The small molecule below binds the protein below.
Small molecule (SMILES): CNC(=O)c1cccc(CN2[C@H](COc3ccccc3)[C@H](O)[C@@H](O)[C@@H](COc3ccccc3)N(Cc3ccccc3)S2(=O)=O)c1

Sequence of chain 1.A:
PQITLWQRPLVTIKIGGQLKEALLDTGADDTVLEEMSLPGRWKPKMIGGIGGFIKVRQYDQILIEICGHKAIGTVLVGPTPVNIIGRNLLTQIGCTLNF

Sequence of chain 1.B:
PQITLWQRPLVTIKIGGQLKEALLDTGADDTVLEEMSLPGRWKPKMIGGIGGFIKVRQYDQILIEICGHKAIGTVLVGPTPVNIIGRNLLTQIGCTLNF

Binding-site contacts:
Ligand atom C20 contacts residue ASP30 of chain 1.B at 3.3 Å.
Ligand atom C25 contacts residue GLY49 of chain 1.B at 3.6 Å.
Ligand atom C25 contacts residue ILE50 of chain 1.B at 3.6 Å (hydrophobic).
Ligand atom C05 contacts residue ASP25 of chain 1.B at 3.1 Å.
Ligand atom O52 contacts residue ASP30 of chain 1.A at 2.9 Å (salt-bridge).
Ligand atom O31 contacts residue ASP25 of chain 1.A at 2.8 Å (salt-bridge).
Ligand atom C12 contacts residue ALA28 of chain 1.A at 3.6 Å (hydrophobic).
Ligand atom C37 contacts residue ARG8 of chain 1.B at 3.6 Å.
Ligand atom O15 contacts residue ILE50 of chain 1.A at 2.9 Å (h-bond).
Ligand atom C35 contacts residue GLY27 of chain 1.A at 3.5 Å.
Ligand atom O30 contacts residue ASP25 of chain 1.B at 2.8 Å (salt-bridge).
Ligand atom C12 contacts residue ASP30 of chain 1.A at 3.6 Å.
Ligand atom C27 contacts residue VAL82 of chain 1.A at 3.5 Å (hydrophobic).
Ligand atom C29 contacts residue GLY27 of chain 1.B at 3.6 Å.
Ligand atom O31 contacts residue ASP25 of chain 1.B at 2.6 Å (salt-bridge).
Ligand atom C17 contacts residue ILE50 of chain 1.A at 3.7 Å (hydrophobic).
Ligand atom C21 contacts residue VAL32 of chain 1.B at 3.5 Å (hydrophobic).
Ligand atom C32 contacts residue ILE84 of chain 1.B at 3.7 Å (hydrophobic).
Ligand atom O52 contacts residue ASP29 of chain 1.A at 3.0 Å (salt-bridge).
Ligand atom C06 contacts residue ASP25 of chain 1.A at 3.2 Å.
Ligand atom C36 contacts residue GLY27 of chain 1.A at 3.5 Å.
Ligand atom O40 contacts residue ILE50 of chain 1.B at 2.9 Å (h-bond).
Ligand atom O31 contacts residue GLY27 of chain 1.A at 3.3 Å.
Ligand atom C19 contacts residue ASP29 of chain 1.B at 3.7 Å.
Ligand atom C21 contacts residue ASP30 of chain 1.B at 3.4 Å.
Ligand atom C13 contacts residue ALA28 of chain 1.A at 3.6 Å (hydrophobic).
Ligand atom O30 contacts residue ASP25 of chain 1.A at 3.1 Å (salt-bridge).
Ligand atom O30 contacts residue GLY27 of chain 1.B at 3.2 Å.
Ligand atom O16 contacts residue ILE50 of chain 1.A at 3.3 Å.
Ligand atom O15 contacts residue GLY49 of chain 1.A at 3.7 Å.
Ligand atom C14 contacts residue ILE50 of chain 1.B at 3.5 Å (hydrophobic).
Ligand atom C54 contacts residue ASP29 of chain 1.A at 3.6 Å.
Ligand atom C17 contacts residue ALA28 of chain 1.B at 3.5 Å (hydrophobic).
Ligand atom C39 contacts residue PRO81 of chain 1.B at 3.5 Å (hydrophobic).
Ligand atom C22 contacts residue ALA28 of chain 1.B at 3.5 Å (hydrophobic).
Ligand atom C22 contacts residue VAL32 of chain 1.B at 3.7 Å (hydrophobic).
Ligand atom O30 contacts residue ALA28 of chain 1.B at 3.4 Å (h-bond).
Ligand atom O31 contacts residue ALA28 of chain 1.A at 3.5 Å (h-bond).
Ligand atom C06 contacts residue ASP25 of chain 1.B at 3.3 Å.
Ligand atom O16 contacts residue ALA28 of chain 1.B at 3.7 Å.